Binding-site contacts:
Ligand atom C1 contacts residue TRP82 of chain 1.B at 3.8 Å (hydrophobic).
Ligand atom C10 contacts residue ILE70 of chain 1.B at 4.0 Å (hydrophobic).
Ligand atom C15 contacts residue TYR58 of chain 1.B at 3.7 Å (hydrophobic).
Ligand atom N7 contacts residue VAL69 of chain 1.B at 3.6 Å.
Ligand atom O12 contacts residue ASN125 of chain 1.B at 3.2 Å (h-bond).
Ligand atom C2 contacts residue TRP54 of chain 1.B at 4.0 Å (hydrophobic).
Ligand atom OAP contacts residue ILE106 of chain 1.B at 3.6 Å.
Ligand atom O6 contacts residue TRP54 of chain 1.B at 3.0 Å (h-bond).
Ligand atom C11 contacts residue LEU34 of chain 1.B at 3.8 Å (hydrophobic).
Ligand atom OAP contacts residue ALA101 of chain 1.B at 3.2 Å.
Ligand atom N7 contacts residue ASP67 of chain 1.B at 2.7 Å (salt-bridge).
Ligand atom C11 contacts residue TYR58 of chain 1.B at 4.0 Å (hydrophobic).
Ligand atom C4 contacts residue PHE98 of chain 1.B at 3.5 Å (hydrophobic).
Ligand atom C14 contacts residue ILE46 of chain 1.B at 4.1 Å (hydrophobic).
Ligand atom C13 contacts residue TYR50 of chain 1.B at 4.1 Å (hydrophobic).
Ligand atom O9 contacts residue TYR50 of chain 1.B at 3.0 Å (h-bond).
Ligand atom C11 contacts residue ASN125 of chain 1.B at 3.8 Å.
Ligand atom O9 contacts residue TRP82 of chain 1.B at 4.0 Å.
Ligand atom O6 contacts residue TYR50 of chain 1.B at 3.5 Å.
Ligand atom C8 contacts residue ASP67 of chain 1.B at 3.5 Å.
Ligand atom C4 contacts residue ALA101 of chain 1.B at 4.0 Å (hydrophobic).
Ligand atom C11 contacts residue SER32 of chain 1.B at 3.7 Å.
Ligand atom C5 contacts residue ASP67 of chain 1.B at 3.7 Å.
Ligand atom C10 contacts residue TYR58 of chain 1.B at 3.7 Å (hydrophobic).
Ligand atom C10 contacts residue ASN125 of chain 1.B at 3.6 Å.
Ligand atom C10 contacts residue ASP67 of chain 1.B at 3.5 Å.
Ligand atom C14 contacts residue SER32 of chain 1.B at 3.3 Å.
Ligand atom C8 contacts residue VAL69 of chain 1.B at 3.9 Å (hydrophobic).
Ligand atom O12 contacts residue SER32 of chain 1.B at 2.7 Å (h-bond).
Ligand atom C2 contacts residue ILE106 of chain 1.B at 3.8 Å (hydrophobic).
Ligand atom O6 contacts residue ILE106 of chain 1.B at 4.0 Å.
Ligand atom O9 contacts residue ASN125 of chain 1.B at 3.5 Å.
Ligand atom C13 contacts residue TYR58 of chain 1.B at 3.4 Å (hydrophobic).
Ligand atom C10 contacts residue VAL69 of chain 1.B at 4.1 Å (hydrophobic).
Ligand atom C15 contacts residue TYR50 of chain 1.B at 3.8 Å (hydrophobic).
Ligand atom C14 contacts residue TYR50 of chain 1.B at 3.9 Å (hydrophobic).
Ligand atom C1 contacts residue ASP67 of chain 1.B at 3.7 Å.
Ligand atom O12 contacts residue LEU34 of chain 1.B at 3.5 Å.
Ligand atom C5 contacts residue PHE98 of chain 1.B at 3.6 Å (hydrophobic).
Ligand atom C5 contacts residue VAL69 of chain 1.B at 3.9 Å (hydrophobic).

Sequence of chain 1.B:
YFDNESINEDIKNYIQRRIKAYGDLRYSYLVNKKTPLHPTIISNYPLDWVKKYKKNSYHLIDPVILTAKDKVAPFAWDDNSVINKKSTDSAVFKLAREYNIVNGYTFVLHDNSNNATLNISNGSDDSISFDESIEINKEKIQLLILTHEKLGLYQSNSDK

This small molecule binds to this protein.
Small molecule (SMILES): CCCC(=O)CC(=O)N[C@H]1CCOC1=O